Binding-site contacts:
Ligand atom N2 contacts residue ASN414 of chain 1.B at 3.0 Å (h-bond).
Ligand atom O7 contacts residue ASN228 of chain 1.B at 4.2 Å.
Ligand atom C5 contacts residue ASN414 of chain 1.B at 3.6 Å.
Ligand atom C8 contacts residue ASN414 of chain 1.B at 4.5 Å.
Ligand atom C7 contacts residue ASN414 of chain 1.B at 3.3 Å.
Ligand atom C8 contacts residue ASN228 of chain 1.B at 3.6 Å.
Ligand atom C1 contacts residue ASN414 of chain 1.B at 1.4 Å.
Ligand atom C7 contacts residue ASN228 of chain 1.B at 4.2 Å.
Ligand atom O6 contacts residue ASN414 of chain 1.B at 4.5 Å.
Ligand atom O6 contacts residue SER257 of chain 1.B at 3.3 Å.
Ligand atom O5 contacts residue ASN414 of chain 1.B at 2.3 Å (h-bond).
Ligand atom O7 contacts residue ASN414 of chain 1.B at 3.2 Å (h-bond).
Ligand atom C8 contacts residue NAG1 of chain 1.S at 3.4 Å.
Ligand atom C4 contacts residue ASN414 of chain 1.B at 4.2 Å.
Ligand atom C2 contacts residue ASN414 of chain 1.B at 2.5 Å.
Ligand atom C3 contacts residue ASN414 of chain 1.B at 3.8 Å.
Ligand atom C1 contacts residue SER257 of chain 1.B at 4.5 Å.
Ligand atom O5 contacts residue SER257 of chain 1.B at 3.8 Å.

A small-molecule ligand and the protein it binds are described below.
Small molecule (SMILES): CC(=O)N[C@H]1[C@H](O[C@H]2[C@H](O)[C@@H](NC(C)=O)CO[C@@H]2CO)O[C@H](CO)[C@@H](O[C@@H]2O[C@H](CO)[C@@H](O)[C@H](O)[C@@H]2O)[C@@H]1O

Sequence of chain 1.B:
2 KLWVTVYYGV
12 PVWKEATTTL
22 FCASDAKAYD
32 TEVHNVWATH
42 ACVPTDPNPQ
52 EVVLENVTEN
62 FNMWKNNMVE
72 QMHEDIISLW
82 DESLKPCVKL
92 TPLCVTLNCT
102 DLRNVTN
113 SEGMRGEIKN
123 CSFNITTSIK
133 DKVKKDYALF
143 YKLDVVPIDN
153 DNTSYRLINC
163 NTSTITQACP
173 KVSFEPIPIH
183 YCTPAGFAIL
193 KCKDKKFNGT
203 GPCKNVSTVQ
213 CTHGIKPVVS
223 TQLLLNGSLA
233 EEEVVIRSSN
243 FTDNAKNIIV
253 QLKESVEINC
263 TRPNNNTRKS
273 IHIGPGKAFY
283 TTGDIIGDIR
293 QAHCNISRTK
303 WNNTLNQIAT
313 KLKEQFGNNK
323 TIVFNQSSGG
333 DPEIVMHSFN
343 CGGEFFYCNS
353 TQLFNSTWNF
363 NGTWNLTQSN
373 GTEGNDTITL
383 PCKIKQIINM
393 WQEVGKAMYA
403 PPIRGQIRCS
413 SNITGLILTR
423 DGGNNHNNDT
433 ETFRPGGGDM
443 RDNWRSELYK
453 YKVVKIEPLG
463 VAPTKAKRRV